Binding-site contacts:
Ligand atom N2 contacts residue ASN148 of chain 1.E at 2.9 Å (h-bond).
Ligand atom O3 contacts residue PRO98 of chain 1.E at 4.3 Å.
Ligand atom C5 contacts residue VAL309 of chain 1.E at 4.2 Å (hydrophobic).
Ligand atom O7 contacts residue ASN148 of chain 1.E at 4.5 Å.
Ligand atom O5 contacts residue LYS138 of chain 1.E at 4.5 Å.
Ligand atom C5 contacts residue ASN148 of chain 1.E at 3.7 Å.
Ligand atom C2 contacts residue PRO98 of chain 1.E at 4.2 Å (hydrophobic).
Ligand atom C3 contacts residue ARG248 of chain 1.E at 3.6 Å.
Ligand atom C7 contacts residue PRO98 of chain 1.E at 4.5 Å (hydrophobic).
Ligand atom O4 contacts residue ARG248 of chain 1.E at 2.3 Å (salt-bridge).
Ligand atom C8 contacts residue VAL140 of chain 1.E at 3.7 Å (hydrophobic).
Ligand atom C3 contacts residue ASN148 of chain 1.E at 3.8 Å.
Ligand atom C7 contacts residue ASN148 of chain 1.E at 4.0 Å.
Ligand atom O3 contacts residue ARG248 of chain 1.E at 2.9 Å (salt-bridge).
Ligand atom O6 contacts residue ASN148 of chain 1.E at 4.2 Å.
Ligand atom O5 contacts residue ASN148 of chain 1.E at 2.4 Å (h-bond).
Ligand atom C4 contacts residue ASN148 of chain 1.E at 4.2 Å.
Ligand atom O3 contacts residue CYS308 of chain 1.E at 3.3 Å (h-bond).
Ligand atom C1 contacts residue ASN148 of chain 1.E at 1.4 Å.
Ligand atom O6 contacts residue LYS138 of chain 1.E at 4.1 Å.
Ligand atom C1 contacts residue SER310 of chain 1.E at 3.7 Å.
Ligand atom C2 contacts residue ASN148 of chain 1.E at 2.4 Å.
Ligand atom O7 contacts residue PRO98 of chain 1.E at 3.5 Å.
Ligand atom C8 contacts residue ASN246 of chain 1.E at 3.2 Å.
Ligand atom C3 contacts residue SER310 of chain 1.E at 4.3 Å.
Ligand atom C7 contacts residue ASN246 of chain 1.E at 3.9 Å.
Ligand atom O4 contacts residue CYS308 of chain 1.E at 4.0 Å.
Ligand atom C7 contacts residue VAL140 of chain 1.E at 4.3 Å (hydrophobic).
Ligand atom O7 contacts residue ASN246 of chain 1.E at 3.7 Å.
Ligand atom C4 contacts residue ARG248 of chain 1.E at 3.1 Å.
Ligand atom N2 contacts residue SER310 of chain 1.E at 3.6 Å.
Ligand atom C3 contacts residue CYS308 of chain 1.E at 3.9 Å (hydrophobic).
Ligand atom C2 contacts residue SER310 of chain 1.E at 4.1 Å.

Sequence of chain 1.E:
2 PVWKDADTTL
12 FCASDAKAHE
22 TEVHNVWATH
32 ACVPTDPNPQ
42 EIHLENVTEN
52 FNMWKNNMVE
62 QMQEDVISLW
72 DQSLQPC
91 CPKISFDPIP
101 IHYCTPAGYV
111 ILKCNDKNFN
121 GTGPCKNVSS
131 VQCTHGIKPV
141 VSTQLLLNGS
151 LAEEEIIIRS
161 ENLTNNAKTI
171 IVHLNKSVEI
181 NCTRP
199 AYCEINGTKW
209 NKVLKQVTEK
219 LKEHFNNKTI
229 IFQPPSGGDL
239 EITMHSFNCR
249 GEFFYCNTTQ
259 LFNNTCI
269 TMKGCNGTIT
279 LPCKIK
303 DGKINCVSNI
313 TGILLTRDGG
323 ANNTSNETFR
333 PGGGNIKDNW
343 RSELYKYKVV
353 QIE

This small molecule binds to this protein.
Small molecule (SMILES): CC(=O)N[C@@H]1[C@@H](O)[C@H](O)[C@@H](CO)O[C@H]1O